A protein and the small-molecule ligand that binds it are described below.
Small molecule (SMILES): CCc1nnc2ccc(N[C@H](CO)Cc3c[nH]c4ccccc34)nn12

Sequence of chain 1.B:
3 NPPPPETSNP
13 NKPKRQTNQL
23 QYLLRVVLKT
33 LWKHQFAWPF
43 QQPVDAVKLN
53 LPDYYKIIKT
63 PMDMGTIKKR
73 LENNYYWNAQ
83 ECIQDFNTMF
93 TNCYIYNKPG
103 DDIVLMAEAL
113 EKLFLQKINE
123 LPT

Binding-site contacts:
Ligand atom C25 contacts residue PHE42 of chain 1.B at 3.9 Å (hydrophobic).
Ligand atom N3 contacts residue ILE105 of chain 1.B at 4.1 Å.
Ligand atom N1 contacts residue ILE105 of chain 1.B at 3.2 Å.
Ligand atom C24 contacts residue ILE105 of chain 1.B at 3.5 Å (hydrophobic).
Ligand atom C21 contacts residue TRP40 of chain 1.B at 3.9 Å (hydrophobic).
Ligand atom C24 contacts residue PRO41 of chain 1.B at 3.8 Å (hydrophobic).
Ligand atom N6 contacts residue ILE105 of chain 1.B at 3.4 Å.
Ligand atom N4 contacts residue ILE105 of chain 1.B at 3.8 Å.
Ligand atom N1 contacts residue LEU53 of chain 1.B at 4.2 Å.
Ligand atom N4 contacts residue TYR56 of chain 1.B at 4.0 Å.
Ligand atom N3 contacts residue ASN99 of chain 1.B at 3.0 Å (h-bond).
Ligand atom O13 contacts residue TRP40 of chain 1.B at 3.9 Å.
Ligand atom C25 contacts residue PRO41 of chain 1.B at 3.5 Å (hydrophobic).
Ligand atom C21 contacts residue MET108 of chain 1.B at 3.3 Å (hydrophobic).
Ligand atom C20 contacts residue ILE105 of chain 1.B at 3.9 Å (hydrophobic).
Ligand atom C2 contacts residue ILE105 of chain 1.B at 3.8 Å (hydrophobic).
Ligand atom C8 contacts residue LEU53 of chain 1.B at 3.8 Å (hydrophobic).
Ligand atom C25 contacts residue VAL46 of chain 1.B at 3.7 Å (hydrophobic).
Ligand atom N6 contacts residue LEU53 of chain 1.B at 4.1 Å.
Ligand atom N3 contacts residue TYR56 of chain 1.B at 4.1 Å.
Ligand atom C24 contacts residue VAL46 of chain 1.B at 3.9 Å (hydrophobic).
Ligand atom C7 contacts residue LEU53 of chain 1.B at 4.0 Å (hydrophobic).
Ligand atom C21 contacts residue ILE105 of chain 1.B at 3.9 Å (hydrophobic).
Ligand atom C12 contacts residue LEU51 of chain 1.B at 3.6 Å (hydrophobic).
Ligand atom C2 contacts residue TYR98 of chain 1.B at 3.9 Å (hydrophobic).
Ligand atom C23 contacts residue ASP104 of chain 1.B at 3.4 Å.
Ligand atom C5 contacts residue ILE105 of chain 1.B at 3.2 Å (hydrophobic).
Ligand atom C22 contacts residue ASP104 of chain 1.B at 3.7 Å.
Ligand atom C20 contacts residue TRP40 of chain 1.B at 3.5 Å (hydrophobic).
Ligand atom N3 contacts residue TYR98 of chain 1.B at 3.5 Å.
Ligand atom C22 contacts residue ILE105 of chain 1.B at 3.5 Å (hydrophobic).
Ligand atom N4 contacts residue ASN99 of chain 1.B at 3.9 Å.
Ligand atom O13 contacts residue LEU51 of chain 1.B at 3.7 Å.
Ligand atom C9 contacts residue TYR98 of chain 1.B at 3.7 Å (hydrophobic).
Ligand atom C23 contacts residue ILE105 of chain 1.B at 3.7 Å (hydrophobic).
Ligand atom C9 contacts residue ASN99 of chain 1.B at 3.3 Å.
Ligand atom C22 contacts residue MET108 of chain 1.B at 3.3 Å (hydrophobic).
Ligand atom C7 contacts residue ILE105 of chain 1.B at 4.2 Å (hydrophobic).
Ligand atom C2 contacts residue ASN99 of chain 1.B at 3.7 Å.
Ligand atom C21 contacts residue PRO41 of chain 1.B at 4.2 Å (hydrophobic).